The small molecule below binds the protein below.
Small molecule (SMILES): OC[C@H]1O[C@@H](O)[C@H](O)[C@@H](O)[C@@H]1O[C@@H]1O[C@H](CO[C@H]2OC[C@@H](O)[C@H](O)[C@H]2O)[C@@H](O[C@@H]2O[C@H](CO[C@H]3OC[C@@H](O)[C@H](O)[C@H]3O)[C@@H](O[C@@H]3O[C@H](CO[C@H]4OC[C@@H](O)[C@H](O)[C@H]4O)[C@@H](O)[C@H](O)[C@H]3O)[C@H](O)[C@H]2O)[C@H](O)[C@H]1O

Sequence of chain 1.A:
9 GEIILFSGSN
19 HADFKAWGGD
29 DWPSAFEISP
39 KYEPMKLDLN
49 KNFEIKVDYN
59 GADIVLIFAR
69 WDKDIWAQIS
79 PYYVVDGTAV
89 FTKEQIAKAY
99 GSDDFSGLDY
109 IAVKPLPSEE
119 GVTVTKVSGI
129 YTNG

Binding-site contacts:
Ligand atom C5 contacts residue TRP74 of chain 1.A at 3.9 Å (hydrophobic).
Ligand atom C4 contacts residue TRP25 of chain 1.A at 4.0 Å (hydrophobic).
Ligand atom C5 contacts residue TRP69 of chain 1.A at 4.2 Å (hydrophobic).
Ligand atom O4 contacts residue TRP25 of chain 1.A at 4.1 Å.
Ligand atom C4 contacts residue GLY26 of chain 1.A at 3.4 Å.
Ligand atom C3 contacts residue ASP29 of chain 1.A at 3.3 Å.
Ligand atom C3 contacts residue TRP30 of chain 1.A at 4.2 Å (hydrophobic).
Ligand atom C5 contacts residue TRP69 of chain 1.A at 4.1 Å (hydrophobic).
Ligand atom C2 contacts residue GLN76 of chain 1.A at 3.7 Å.
Ligand atom O5 contacts residue LYS112 of chain 1.A at 3.5 Å (salt-bridge).
Ligand atom O5 contacts residue TRP74 of chain 1.A at 3.6 Å.
Ligand atom O4 contacts residue TRP69 of chain 1.A at 3.7 Å.
Ligand atom O4 contacts residue GLN76 of chain 1.A at 4.2 Å.
Ligand atom C6 contacts residue TRP25 of chain 1.A at 3.9 Å (hydrophobic).
Ligand atom C3 contacts residue TRP25 of chain 1.A at 4.0 Å (hydrophobic).
Ligand atom C5 contacts residue TYR108 of chain 1.A at 3.7 Å (hydrophobic).
Ligand atom C1 contacts residue TRP74 of chain 1.A at 3.8 Å (hydrophobic).
Ligand atom O2 contacts residue ASP29 of chain 1.A at 2.7 Å (salt-bridge).
Ligand atom O3 contacts residue ASP29 of chain 1.A at 2.5 Å (salt-bridge).
Ligand atom O3 contacts residue TRP25 of chain 1.A at 3.3 Å.
Ligand atom O4 contacts residue GLY26 of chain 1.A at 3.1 Å.
Ligand atom O4 contacts residue TRP30 of chain 1.A at 3.6 Å.
Ligand atom C5 contacts residue TRP25 of chain 1.A at 4.2 Å (hydrophobic).
Ligand atom C1 contacts residue LYS112 of chain 1.A at 4.0 Å.
Ligand atom O3 contacts residue GLN76 of chain 1.A at 3.5 Å (h-bond).
Ligand atom C6 contacts residue TRP74 of chain 1.A at 3.7 Å (hydrophobic).
Ligand atom C2 contacts residue TRP30 of chain 1.A at 3.5 Å (hydrophobic).
Ligand atom C2 contacts residue ASP29 of chain 1.A at 3.0 Å.
Ligand atom C3 contacts residue GLN76 of chain 1.A at 4.2 Å.
Ligand atom C1 contacts residue TRP25 of chain 1.A at 4.1 Å (hydrophobic).
Ligand atom O6 contacts residue TRP69 of chain 1.A at 4.0 Å.
Ligand atom O5 contacts residue TYR108 of chain 1.A at 3.6 Å.
Ligand atom O5 contacts residue TRP25 of chain 1.A at 3.6 Å.
Ligand atom O2 contacts residue GLN76 of chain 1.A at 3.0 Å (h-bond).
Ligand atom C1 contacts residue TRP69 of chain 1.A at 4.1 Å (hydrophobic).
Ligand atom O2 contacts residue TRP30 of chain 1.A at 3.0 Å (h-bond).
Ligand atom C3 contacts residue TRP69 of chain 1.A at 4.0 Å (hydrophobic).
Ligand atom C1 contacts residue TRP30 of chain 1.A at 4.0 Å (hydrophobic).
Ligand atom O6 contacts residue TRP74 of chain 1.A at 3.5 Å.
Ligand atom C4 contacts residue TYR108 of chain 1.A at 4.0 Å (hydrophobic).